Binding-site contacts:
Ligand atom CAG contacts residue ASP157 of chain 1.D at 3.0 Å.
Ligand atom OAC contacts residue SER98 of chain 1.D at 2.5 Å (h-bond).
Ligand atom NAB contacts residue ALA46 of chain 1.D at 3.6 Å.
Ligand atom CAM contacts residue THR91 of chain 1.D at 3.2 Å.
Ligand atom CAE contacts residue ASP157 of chain 1.D at 2.5 Å.
Ligand atom CAL contacts residue LYS48 of chain 1.D at 3.4 Å.
Ligand atom N1 contacts residue LEU146 of chain 1.D at 3.7 Å.
Ligand atom CAA contacts residue ASP101 of chain 1.D at 2.9 Å.
Ligand atom C6 contacts residue LEU146 of chain 1.D at 3.2 Å (hydrophobic).
Ligand atom N1 contacts residue MET94 of chain 1.D at 3.4 Å (h-bond).
Ligand atom CAF contacts residue ASP157 of chain 1.D at 3.0 Å.
Ligand atom CAD contacts residue ASP101 of chain 1.D at 2.8 Å.
Ligand atom NAB contacts residue LEU146 of chain 1.D at 3.3 Å.
Ligand atom CAO contacts residue GLY27 of chain 1.D at 3.7 Å.
Ligand atom CAY contacts residue ILE89 of chain 1.D at 3.7 Å (hydrophobic).
Ligand atom NAB contacts residue THR91 of chain 1.D at 3.6 Å (h-bond).
Ligand atom CAY contacts residue ASP157 of chain 1.D at 3.6 Å.
Ligand atom CAZ contacts residue THR91 of chain 1.D at 3.7 Å.
Ligand atom CAN contacts residue ASP157 of chain 1.D at 3.5 Å.
Ligand atom CAA contacts residue SER98 of chain 1.D at 3.5 Å.
Ligand atom CBB contacts residue VAL34 of chain 1.D at 3.4 Å (hydrophobic).
Ligand atom NBF contacts residue VAL34 of chain 1.D at 3.4 Å.
Ligand atom CAE contacts residue PHE158 of chain 1.D at 3.3 Å (hydrophobic).
Ligand atom C5 contacts residue LEU146 of chain 1.D at 3.6 Å (hydrophobic).
Ligand atom OAC contacts residue GLY97 of chain 1.D at 2.7 Å.
Ligand atom CAZ contacts residue LYS48 of chain 1.D at 3.7 Å.
Ligand atom CAW contacts residue SER98 of chain 1.D at 3.3 Å.
Ligand atom C6 contacts residue ALA46 of chain 1.D at 3.8 Å (hydrophobic).
Ligand atom OAV contacts residue ILE89 of chain 1.D at 3.0 Å.
Ligand atom CAK contacts residue LYS48 of chain 1.D at 3.6 Å.
Ligand atom CAP contacts residue VAL34 of chain 1.D at 3.5 Å (hydrophobic).
Ligand atom CAE contacts residue ALA156 of chain 1.D at 3.7 Å (hydrophobic).
Ligand atom CAL contacts residue ASP157 of chain 1.D at 2.9 Å.
Ligand atom C2 contacts residue MET94 of chain 1.D at 3.4 Å (hydrophobic).
Ligand atom CAN contacts residue LYS48 of chain 1.D at 3.8 Å.
Ligand atom CAK contacts residue THR91 of chain 1.D at 3.0 Å.
Ligand atom NAU contacts residue VAL34 of chain 1.D at 3.0 Å.
Ligand atom OAV contacts residue THR91 of chain 1.D at 3.4 Å.
Ligand atom CAJ contacts residue ASP157 of chain 1.D at 3.2 Å.
Ligand atom NAB contacts residue GLU92 of chain 1.D at 2.8 Å (salt-bridge).

This small molecule binds to this protein.
Small molecule (SMILES): C=CC(=O)N1CCC[C@@H](n2nc(-c3ccc(Oc4ccccc4)cc3)c3c(N)ncnc32)C1

Sequence of chain 1.D:
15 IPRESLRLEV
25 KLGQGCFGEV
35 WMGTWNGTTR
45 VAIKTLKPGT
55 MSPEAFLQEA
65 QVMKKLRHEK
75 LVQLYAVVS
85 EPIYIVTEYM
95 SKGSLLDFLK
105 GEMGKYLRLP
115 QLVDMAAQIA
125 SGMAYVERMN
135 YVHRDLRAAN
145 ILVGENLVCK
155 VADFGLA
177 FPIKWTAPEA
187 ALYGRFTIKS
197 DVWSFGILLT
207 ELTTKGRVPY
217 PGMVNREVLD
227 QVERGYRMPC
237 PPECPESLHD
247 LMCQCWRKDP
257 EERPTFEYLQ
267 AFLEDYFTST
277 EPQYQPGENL